A small-molecule ligand and the protein it binds are described below.
Small molecule (SMILES): Cc1cn(-c2cc(NC(=O)c3ccc(C)c(Nc4nccc(-c5cccnc5)n4)c3)cc(C(F)(F)F)c2)cn1

Binding-site contacts:
Ligand atom N14 contacts residue ASP361 of chain 1.A at 3.7 Å.
Ligand atom N44 contacts residue PHE297 of chain 1.A at 3.6 Å.
Ligand atom C52 contacts residue ASP361 of chain 1.A at 3.6 Å.
Ligand atom C25 contacts residue GLU266 of chain 1.A at 3.4 Å.
Ligand atom C38 contacts residue PHE362 of chain 1.A at 3.3 Å (hydrophobic).
Ligand atom C27 contacts residue ALA249 of chain 1.A at 3.3 Å (hydrophobic).
Ligand atom C58 contacts residue GLU266 of chain 1.A at 3.7 Å.
Ligand atom C25 contacts residue MET270 of chain 1.A at 3.6 Å (hydrophobic).
Ligand atom C16 contacts residue GLU266 of chain 1.A at 3.7 Å.
Ligand atom C36 contacts residue TYR233 of chain 1.A at 3.5 Å (hydrophobic).
Ligand atom N44 contacts residue MET298 of chain 1.A at 2.8 Å (h-bond).
Ligand atom C45 contacts residue MET298 of chain 1.A at 2.9 Å (hydrophobic).
Ligand atom F3 contacts residue HIS341 of chain 1.A at 3.4 Å.
Ligand atom C49 contacts residue TYR233 of chain 1.A at 3.7 Å (hydrophobic).
Ligand atom N31 contacts residue ILE295 of chain 1.A at 3.2 Å.
Ligand atom C9 contacts residue GLU266 of chain 1.A at 3.3 Å.
Ligand atom C52 contacts residue PHE339 of chain 1.A at 3.6 Å (hydrophobic).
Ligand atom C27 contacts residue ILE293 of chain 1.A at 3.5 Å (hydrophobic).
Ligand atom F3 contacts residue ASP361 of chain 1.A at 3.6 Å.
Ligand atom F1 contacts residue LEU278 of chain 1.A at 3.5 Å.
Ligand atom O17 contacts residue VAL279 of chain 1.A at 3.6 Å.
Ligand atom C41 contacts residue LEU228 of chain 1.A at 3.7 Å (hydrophobic).
Ligand atom O17 contacts residue ALA360 of chain 1.A at 3.4 Å.
Ligand atom C12 contacts residue ASP361 of chain 1.A at 3.7 Å.
Ligand atom F4 contacts residue ILE273 of chain 1.A at 3.6 Å.
Ligand atom C38 contacts residue TYR233 of chain 1.A at 3.6 Å (hydrophobic).
Ligand atom C16 contacts residue ASP361 of chain 1.A at 3.5 Å.
Ligand atom C41 contacts residue LEU350 of chain 1.A at 3.7 Å (hydrophobic).
Ligand atom N40 contacts residue PHE362 of chain 1.A at 3.5 Å.
Ligand atom O17 contacts residue ASP361 of chain 1.A at 3.0 Å (salt-bridge).
Ligand atom N14 contacts residue GLU266 of chain 1.A at 3.0 Å (salt-bridge).
Ligand atom C27 contacts residue LYS251 of chain 1.A at 3.4 Å.
Ligand atom N14 contacts residue MET270 of chain 1.A at 3.5 Å (h-bond).
Ligand atom C56 contacts residue VAL269 of chain 1.A at 3.6 Å (hydrophobic).
Ligand atom C11 contacts residue GLU266 of chain 1.A at 3.6 Å.
Ligand atom C45 contacts residue PHE297 of chain 1.A at 3.5 Å (hydrophobic).
Ligand atom C56 contacts residue GLU266 of chain 1.A at 3.7 Å.
Ligand atom N34 contacts residue ALA249 of chain 1.A at 3.7 Å.
Ligand atom C23 contacts residue ILE293 of chain 1.A at 3.6 Å (hydrophobic).
Ligand atom F3 contacts residue ALA360 of chain 1.A at 3.2 Å.

Sequence of chain 1.A:
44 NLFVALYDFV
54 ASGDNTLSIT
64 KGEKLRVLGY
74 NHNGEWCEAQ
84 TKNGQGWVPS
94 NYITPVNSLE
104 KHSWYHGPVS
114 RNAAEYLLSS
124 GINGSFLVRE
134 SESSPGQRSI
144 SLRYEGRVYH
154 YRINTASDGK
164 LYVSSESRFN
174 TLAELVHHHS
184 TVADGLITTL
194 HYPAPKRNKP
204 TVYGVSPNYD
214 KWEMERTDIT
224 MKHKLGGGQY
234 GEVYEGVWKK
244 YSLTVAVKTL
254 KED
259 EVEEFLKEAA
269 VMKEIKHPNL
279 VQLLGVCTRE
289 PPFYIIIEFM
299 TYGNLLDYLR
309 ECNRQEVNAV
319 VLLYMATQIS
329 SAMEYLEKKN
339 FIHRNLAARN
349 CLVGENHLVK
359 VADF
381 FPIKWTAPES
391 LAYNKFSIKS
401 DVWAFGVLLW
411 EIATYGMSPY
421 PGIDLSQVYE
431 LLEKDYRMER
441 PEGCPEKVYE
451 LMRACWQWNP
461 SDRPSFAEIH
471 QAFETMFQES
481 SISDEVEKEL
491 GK